Binding-site contacts:
Ligand atom O7 contacts residue ASN118 of chain 1.B at 2.7 Å (h-bond).
Ligand atom C6 contacts residue GLY121 of chain 1.B at 4.4 Å.
Ligand atom C3 contacts residue THR120 of chain 1.B at 4.3 Å.
Ligand atom C6 contacts residue THR120 of chain 1.B at 3.9 Å.
Ligand atom C5 contacts residue GLY121 of chain 1.B at 4.5 Å.
Ligand atom C2 contacts residue ASN118 of chain 1.B at 2.5 Å.
Ligand atom C4 contacts residue THR120 of chain 1.B at 4.5 Å.
Ligand atom O7 contacts residue ILE156 of chain 1.B at 4.3 Å.
Ligand atom N2 contacts residue ASN118 of chain 1.B at 2.8 Å (h-bond).
Ligand atom O7 contacts residue HIS220 of chain 1.B at 4.2 Å.
Ligand atom C8 contacts residue ASN118 of chain 1.B at 4.1 Å.
Ligand atom C8 contacts residue ILE156 of chain 1.B at 4.0 Å (hydrophobic).
Ligand atom C3 contacts residue ASN118 of chain 1.B at 3.8 Å.
Ligand atom C6 contacts residue PRO122 of chain 1.B at 4.5 Å (hydrophobic).
Ligand atom C7 contacts residue ASN118 of chain 1.B at 2.9 Å.
Ligand atom C8 contacts residue SER158 of chain 1.B at 3.7 Å.
Ligand atom C1 contacts residue THR120 of chain 1.B at 3.4 Å.
Ligand atom C4 contacts residue ASN118 of chain 1.B at 4.3 Å.
Ligand atom C8 contacts residue LEU161 of chain 1.B at 4.3 Å (hydrophobic).
Ligand atom C1 contacts residue ASN118 of chain 1.B at 1.4 Å.
Ligand atom O5 contacts residue THR120 of chain 1.B at 3.3 Å (h-bond).
Ligand atom C5 contacts residue THR120 of chain 1.B at 3.2 Å.
Ligand atom O5 contacts residue ASN118 of chain 1.B at 2.5 Å (h-bond).
Ligand atom C7 contacts residue ILE156 of chain 1.B at 4.5 Å (hydrophobic).
Ligand atom C5 contacts residue ASN118 of chain 1.B at 3.7 Å.

Sequence of chain 1.B:
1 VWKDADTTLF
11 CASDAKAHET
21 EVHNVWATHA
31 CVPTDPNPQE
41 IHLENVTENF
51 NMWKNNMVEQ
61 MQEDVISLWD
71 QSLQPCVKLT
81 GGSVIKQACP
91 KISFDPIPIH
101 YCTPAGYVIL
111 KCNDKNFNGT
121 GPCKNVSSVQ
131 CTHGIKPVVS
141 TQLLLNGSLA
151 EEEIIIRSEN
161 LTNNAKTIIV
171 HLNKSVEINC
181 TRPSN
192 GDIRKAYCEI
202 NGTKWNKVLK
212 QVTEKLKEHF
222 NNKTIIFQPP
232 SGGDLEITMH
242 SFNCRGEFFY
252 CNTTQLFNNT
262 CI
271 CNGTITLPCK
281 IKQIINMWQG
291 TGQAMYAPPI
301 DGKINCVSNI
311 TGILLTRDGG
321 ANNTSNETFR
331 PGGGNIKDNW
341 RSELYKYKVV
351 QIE

The protein below binds the small molecule below.
Small molecule (SMILES): CC(=O)N[C@@H]1[C@@H](O)[C@H](O)[C@@H](CO)O[C@H]1O